Sequence of chain 1.G:
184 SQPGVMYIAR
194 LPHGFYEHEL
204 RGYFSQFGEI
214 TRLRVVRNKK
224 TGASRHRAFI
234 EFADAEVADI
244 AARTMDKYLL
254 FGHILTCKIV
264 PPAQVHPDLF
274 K

Sequence of chain 1.QA:
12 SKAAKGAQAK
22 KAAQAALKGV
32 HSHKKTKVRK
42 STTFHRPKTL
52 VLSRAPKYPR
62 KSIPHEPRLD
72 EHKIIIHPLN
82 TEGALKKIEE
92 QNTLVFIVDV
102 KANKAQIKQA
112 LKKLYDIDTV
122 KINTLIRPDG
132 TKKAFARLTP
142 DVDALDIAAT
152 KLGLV

Binding-site contacts:
Ligand atom C5' contacts residue LYS59 of chain 1.K at 3.8 Å.
Ligand atom O4' contacts residue PHE254 of chain 1.G at 3.4 Å.
Ligand atom C4 contacts residue GLN92 of chain 1.BA at 3.1 Å.
Ligand atom O4 contacts residue ARG53 of chain 1.K at 3.2 Å.
Ligand atom C6 contacts residue VAL31 of chain 1.QA at 3.7 Å (hydrophobic).
Ligand atom O2 contacts residue ILE50 of chain 1.K at 3.3 Å.
Ligand atom O2' contacts residue LYS59 of chain 1.K at 3.9 Å.
Ligand atom C5 contacts residue LYS95 of chain 1.BA at 3.9 Å.
Ligand atom C4 contacts residue PHE51 of chain 1.K at 3.4 Å (hydrophobic).
Ligand atom C6 contacts residue GLU55 of chain 1.K at 3.6 Å.
Ligand atom OP1 contacts residue LYS87 of chain 1.BA at 3.2 Å (salt-bridge).
Ligand atom C4 contacts residue ASN88 of chain 1.BA at 3.9 Å.
Ligand atom C5 contacts residue VAL31 of chain 1.QA at 3.6 Å (hydrophobic).
Ligand atom N4 contacts residue ASN88 of chain 1.BA at 2.7 Å (h-bond).
Ligand atom C4 contacts residue VAL31 of chain 1.QA at 3.5 Å (hydrophobic).
Ligand atom N4 contacts residue GLN92 of chain 1.BA at 2.9 Å (h-bond).
Ligand atom N3 contacts residue PHE254 of chain 1.G at 3.5 Å (h-bond).
Ligand atom N4 contacts residue LEU252 of chain 1.G at 3.1 Å (h-bond).
Ligand atom O2' contacts residue LYS95 of chain 1.BA at 3.5 Å (salt-bridge).
Ligand atom O2 contacts residue PHE254 of chain 1.G at 3.2 Å.
Ligand atom OP2 contacts residue LYS56 of chain 1.K at 3.7 Å.
Ligand atom C6 contacts residue LYS95 of chain 1.BA at 3.5 Å.
Ligand atom C2' contacts residue LYS95 of chain 1.BA at 3.5 Å.
Ligand atom O4 contacts residue PHE51 of chain 1.K at 3.2 Å.
Ligand atom OP1 contacts residue LYS56 of chain 1.K at 3.4 Å (salt-bridge).
Ligand atom C2 contacts residue PHE51 of chain 1.K at 3.1 Å (hydrophobic).
Ligand atom C5 contacts residue GLN92 of chain 1.BA at 3.2 Å.
Ligand atom N3 contacts residue GLN92 of chain 1.BA at 3.9 Å.
Ligand atom C5 contacts residue GLU55 of chain 1.K at 3.6 Å.
Ligand atom N3 contacts residue PHE51 of chain 1.K at 2.4 Å (h-bond).
Ligand atom OP2 contacts residue HIS32 of chain 1.QA at 3.2 Å.
Ligand atom N1 contacts residue LYS95 of chain 1.BA at 3.9 Å.
Ligand atom O2 contacts residue PHE51 of chain 1.K at 3.0 Å (h-bond).
Ligand atom C1' contacts residue PHE254 of chain 1.G at 3.6 Å (hydrophobic).
Ligand atom N3 contacts residue VAL31 of chain 1.QA at 3.9 Å.
Ligand atom O4 contacts residue VAL31 of chain 1.QA at 3.4 Å.
Ligand atom C2 contacts residue ILE50 of chain 1.K at 3.7 Å (hydrophobic).
Ligand atom OP1 contacts residue LYS95 of chain 1.BA at 2.7 Å (salt-bridge).
Ligand atom C2 contacts residue PHE254 of chain 1.G at 3.7 Å (hydrophobic).
Ligand atom C4 contacts residue ARG53 of chain 1.K at 3.7 Å.

Sequence of chain 1.BA:
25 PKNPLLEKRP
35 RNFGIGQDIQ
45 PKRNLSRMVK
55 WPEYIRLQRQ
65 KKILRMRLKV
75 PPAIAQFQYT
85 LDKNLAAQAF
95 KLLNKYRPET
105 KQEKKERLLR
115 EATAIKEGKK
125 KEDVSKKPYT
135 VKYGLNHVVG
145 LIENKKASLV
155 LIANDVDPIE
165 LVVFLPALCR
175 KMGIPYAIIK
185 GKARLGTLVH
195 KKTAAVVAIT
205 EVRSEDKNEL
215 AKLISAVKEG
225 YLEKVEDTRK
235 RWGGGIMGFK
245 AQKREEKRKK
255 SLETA

Sequence of chain 1.K:
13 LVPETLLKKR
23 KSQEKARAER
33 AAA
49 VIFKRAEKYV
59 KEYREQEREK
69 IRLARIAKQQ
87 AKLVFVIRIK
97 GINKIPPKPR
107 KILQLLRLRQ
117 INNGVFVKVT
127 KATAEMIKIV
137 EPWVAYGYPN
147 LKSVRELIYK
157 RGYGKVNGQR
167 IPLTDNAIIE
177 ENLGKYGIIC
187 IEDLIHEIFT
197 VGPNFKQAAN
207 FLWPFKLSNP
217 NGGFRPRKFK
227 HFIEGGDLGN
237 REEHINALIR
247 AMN

The small molecule below binds the protein below.
Small molecule (SMILES): Nc1ccn([C@@H]2O[C@H](CO[P](=O)(O)O[C@H]3[C@@H](O)[C@H](n4ccc(=O)[nH]c4=O)O[C@@H]3CO[P](=O)(O)O[C@H]3[C@@H](O)[C@H](n4ccc(=O)[nH]c4=O)O[C@@H]3COP(=O)=O)[C@@H](O)[C@H]2O)c(=O)n1